Binding-site contacts:
Ligand atom C1 contacts residue SER61 of chain 2.A at 3.8 Å.
Ligand atom C1 contacts residue ASN59 of chain 2.A at 1.5 Å.
Ligand atom N2 contacts residue ASN59 of chain 2.A at 3.1 Å (h-bond).
Ligand atom N2 contacts residue SER61 of chain 2.A at 3.9 Å.
Ligand atom O7 contacts residue ASN59 of chain 2.A at 4.3 Å.
Ligand atom C5 contacts residue ASN59 of chain 2.A at 3.6 Å.
Ligand atom C6 contacts residue ASN59 of chain 2.A at 4.4 Å.
Ligand atom C4 contacts residue ASN59 of chain 2.A at 4.2 Å.
Ligand atom C2 contacts residue ASN59 of chain 2.A at 2.5 Å.
Ligand atom O5 contacts residue SER61 of chain 2.A at 4.1 Å.
Ligand atom O5 contacts residue ASN59 of chain 2.A at 2.3 Å (h-bond).
Ligand atom C3 contacts residue ASN59 of chain 2.A at 3.9 Å.
Ligand atom N2 contacts residue THR62 of chain 2.A at 4.0 Å.
Ligand atom C2 contacts residue SER61 of chain 2.A at 3.4 Å.
Ligand atom C7 contacts residue ASN59 of chain 2.A at 4.0 Å.

Sequence of chain 2.A:
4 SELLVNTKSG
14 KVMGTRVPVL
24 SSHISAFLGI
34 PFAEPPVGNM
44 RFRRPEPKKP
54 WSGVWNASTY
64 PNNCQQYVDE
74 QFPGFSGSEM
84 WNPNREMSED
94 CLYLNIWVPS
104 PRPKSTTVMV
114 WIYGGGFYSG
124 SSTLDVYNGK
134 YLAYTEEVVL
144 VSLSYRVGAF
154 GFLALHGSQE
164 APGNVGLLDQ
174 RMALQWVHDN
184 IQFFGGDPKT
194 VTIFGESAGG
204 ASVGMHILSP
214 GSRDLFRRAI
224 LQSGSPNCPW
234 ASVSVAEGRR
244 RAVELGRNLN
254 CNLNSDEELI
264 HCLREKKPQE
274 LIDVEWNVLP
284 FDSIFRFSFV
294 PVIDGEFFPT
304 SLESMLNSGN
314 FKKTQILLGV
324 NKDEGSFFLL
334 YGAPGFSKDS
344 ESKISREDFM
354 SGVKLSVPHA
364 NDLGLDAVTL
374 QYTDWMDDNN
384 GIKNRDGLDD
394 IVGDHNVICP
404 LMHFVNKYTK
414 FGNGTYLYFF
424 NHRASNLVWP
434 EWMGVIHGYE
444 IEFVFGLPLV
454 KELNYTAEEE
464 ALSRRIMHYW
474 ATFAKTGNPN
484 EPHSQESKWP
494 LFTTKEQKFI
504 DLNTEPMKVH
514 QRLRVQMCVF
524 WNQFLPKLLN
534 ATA

A protein and the small-molecule ligand that binds it are described below.
Small molecule (SMILES): CC(=O)N[C@@H]1[C@@H](O)[C@H](O)[C@@H](CO)O[C@H]1O